Sequence of chain 1.H:
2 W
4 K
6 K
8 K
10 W

A small-molecule ligand and the protein it binds are described below.
Small molecule (SMILES): Cc1ccccc1C

Binding-site contacts:
Ligand atom C4 contacts residue ARG72 of chain 1.C at 4.2 Å.
Ligand atom C1 contacts residue DCY1 of chain 1.H at 2.8 Å.
Ligand atom C5 contacts residue GLY97 of chain 1.C at 4.1 Å.
Ligand atom C1 contacts residue TRP2 of chain 1.H at 4.4 Å (hydrophobic).
Ligand atom C1' contacts residue GLY97 of chain 1.C at 4.4 Å.
Ligand atom C1' contacts residue DCY1 of chain 1.H at 1.8 Å.
Ligand atom C2' contacts residue TRP10 of chain 1.H at 4.4 Å (hydrophobic).
Ligand atom C1' contacts residue ASP96 of chain 1.C at 4.4 Å.
Ligand atom C5 contacts residue ASP96 of chain 1.C at 3.4 Å.
Ligand atom C1 contacts residue GLY97 of chain 1.C at 3.8 Å.
Ligand atom C4 contacts residue GLY97 of chain 1.C at 4.2 Å.
Ligand atom C2 contacts residue DCY1 of chain 1.H at 3.4 Å.
Ligand atom C4 contacts residue ASP96 of chain 1.C at 4.3 Å.
Ligand atom C3 contacts residue DCY11 of chain 1.H at 3.7 Å.
Ligand atom C1' contacts residue ZDC1 of chain 1.R at 3.6 Å.
Ligand atom C1' contacts residue DCY11 of chain 1.H at 3.4 Å.
Ligand atom C2 contacts residue TRP2 of chain 1.H at 3.7 Å (hydrophobic).
Ligand atom C5 contacts residue ARG72 of chain 1.C at 3.8 Å.
Ligand atom C2' contacts residue THR98 of chain 1.C at 4.3 Å.
Ligand atom C6 contacts residue ASP96 of chain 1.C at 3.0 Å.
Ligand atom C3 contacts residue TRP2 of chain 1.H at 3.9 Å (hydrophobic).
Ligand atom C2' contacts residue DCY11 of chain 1.H at 1.8 Å.
Ligand atom C2 contacts residue THR98 of chain 1.C at 4.3 Å.
Ligand atom C2 contacts residue DCY11 of chain 1.H at 2.8 Å.
Ligand atom C2' contacts residue TRP2 of chain 1.H at 3.4 Å (hydrophobic).
Ligand atom C3 contacts residue GLY97 of chain 1.C at 4.2 Å.
Ligand atom C6 contacts residue GLY97 of chain 1.C at 3.9 Å.
Ligand atom C3 contacts residue THR98 of chain 1.C at 3.7 Å.
Ligand atom C6 contacts residue DCY1 of chain 1.H at 3.7 Å.
Ligand atom C1 contacts residue ASP96 of chain 1.C at 3.8 Å.
Ligand atom C1 contacts residue DCY11 of chain 1.H at 3.5 Å.
Ligand atom C2 contacts residue GLY97 of chain 1.C at 4.0 Å.
Ligand atom C2' contacts residue DCY1 of chain 1.H at 3.5 Å.

Sequence of chain 1.C:
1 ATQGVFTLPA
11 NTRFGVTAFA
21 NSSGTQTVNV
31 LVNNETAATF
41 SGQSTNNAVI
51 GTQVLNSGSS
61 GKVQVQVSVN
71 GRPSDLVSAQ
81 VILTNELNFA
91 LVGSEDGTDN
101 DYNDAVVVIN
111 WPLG